Binding-site contacts:
Ligand atom C4 contacts residue PRO277 of chain 1.D at 4.2 Å (hydrophobic).
Ligand atom C11 contacts residue LEU221 of chain 1.D at 4.4 Å (hydrophobic).
Ligand atom C4 contacts residue TYR49 of chain 1.D at 4.5 Å (hydrophobic).
Ligand atom O1 contacts residue SER274 of chain 1.D at 3.7 Å.
Ligand atom C10 contacts residue LEU53 of chain 1.D at 4.3 Å (hydrophobic).
Ligand atom C19 contacts residue LEU271 of chain 1.D at 4.4 Å (hydrophobic).
Ligand atom C21 contacts residue PHE203 of chain 1.D at 3.5 Å (hydrophobic).
Ligand atom C1 contacts residue LEU53 of chain 1.D at 4.2 Å (hydrophobic).
Ligand atom C2 contacts residue LEU271 of chain 1.D at 4.4 Å (hydrophobic).
Ligand atom C9 contacts residue LEU53 of chain 1.D at 3.7 Å (hydrophobic).
Ligand atom C26 contacts residue PHE199 of chain 1.D at 4.2 Å (hydrophobic).
Ligand atom C14 contacts residue LEU53 of chain 1.D at 4.2 Å (hydrophobic).
Ligand atom O1 contacts residue PHE280 of chain 1.D at 3.7 Å.
Ligand atom C6 contacts residue TYR49 of chain 1.D at 4.5 Å (hydrophobic).
Ligand atom C19 contacts residue LEU313 of chain 1.D at 4.3 Å (hydrophobic).
Ligand atom C8 contacts residue LEU53 of chain 1.D at 4.2 Å (hydrophobic).
Ligand atom C6 contacts residue LEU53 of chain 1.D at 4.1 Å (hydrophobic).
Ligand atom C12 contacts residue LEU53 of chain 1.D at 3.7 Å (hydrophobic).
Ligand atom O1 contacts residue GLY275 of chain 1.D at 4.3 Å.
Ligand atom C5 contacts residue LEU53 of chain 1.D at 4.3 Å (hydrophobic).
Ligand atom C2 contacts residue LEU270 of chain 1.D at 4.4 Å (hydrophobic).
Ligand atom C11 contacts residue LEU53 of chain 1.D at 4.0 Å (hydrophobic).
Ligand atom C16 contacts residue ILE57 of chain 1.D at 3.7 Å (hydrophobic).
Ligand atom C3 contacts residue TYR49 of chain 1.D at 4.1 Å (hydrophobic).
Ligand atom C17 contacts residue ILE57 of chain 1.D at 4.5 Å (hydrophobic).
Ligand atom C7 contacts residue LEU53 of chain 1.D at 3.8 Å (hydrophobic).
Ligand atom C4 contacts residue LEU313 of chain 1.D at 4.1 Å (hydrophobic).
Ligand atom C12 contacts residue LEU221 of chain 1.D at 4.5 Å (hydrophobic).

A protein and the small-molecule ligand that binds it are described below.
Small molecule (SMILES): CC(C)CCC[C@@H](C)[C@H]1CC[C@H]2[C@@H]3CC=C4C[C@@H](O)CC[C@]4(C)[C@H]3CC[C@]12C

Sequence of chain 1.D:
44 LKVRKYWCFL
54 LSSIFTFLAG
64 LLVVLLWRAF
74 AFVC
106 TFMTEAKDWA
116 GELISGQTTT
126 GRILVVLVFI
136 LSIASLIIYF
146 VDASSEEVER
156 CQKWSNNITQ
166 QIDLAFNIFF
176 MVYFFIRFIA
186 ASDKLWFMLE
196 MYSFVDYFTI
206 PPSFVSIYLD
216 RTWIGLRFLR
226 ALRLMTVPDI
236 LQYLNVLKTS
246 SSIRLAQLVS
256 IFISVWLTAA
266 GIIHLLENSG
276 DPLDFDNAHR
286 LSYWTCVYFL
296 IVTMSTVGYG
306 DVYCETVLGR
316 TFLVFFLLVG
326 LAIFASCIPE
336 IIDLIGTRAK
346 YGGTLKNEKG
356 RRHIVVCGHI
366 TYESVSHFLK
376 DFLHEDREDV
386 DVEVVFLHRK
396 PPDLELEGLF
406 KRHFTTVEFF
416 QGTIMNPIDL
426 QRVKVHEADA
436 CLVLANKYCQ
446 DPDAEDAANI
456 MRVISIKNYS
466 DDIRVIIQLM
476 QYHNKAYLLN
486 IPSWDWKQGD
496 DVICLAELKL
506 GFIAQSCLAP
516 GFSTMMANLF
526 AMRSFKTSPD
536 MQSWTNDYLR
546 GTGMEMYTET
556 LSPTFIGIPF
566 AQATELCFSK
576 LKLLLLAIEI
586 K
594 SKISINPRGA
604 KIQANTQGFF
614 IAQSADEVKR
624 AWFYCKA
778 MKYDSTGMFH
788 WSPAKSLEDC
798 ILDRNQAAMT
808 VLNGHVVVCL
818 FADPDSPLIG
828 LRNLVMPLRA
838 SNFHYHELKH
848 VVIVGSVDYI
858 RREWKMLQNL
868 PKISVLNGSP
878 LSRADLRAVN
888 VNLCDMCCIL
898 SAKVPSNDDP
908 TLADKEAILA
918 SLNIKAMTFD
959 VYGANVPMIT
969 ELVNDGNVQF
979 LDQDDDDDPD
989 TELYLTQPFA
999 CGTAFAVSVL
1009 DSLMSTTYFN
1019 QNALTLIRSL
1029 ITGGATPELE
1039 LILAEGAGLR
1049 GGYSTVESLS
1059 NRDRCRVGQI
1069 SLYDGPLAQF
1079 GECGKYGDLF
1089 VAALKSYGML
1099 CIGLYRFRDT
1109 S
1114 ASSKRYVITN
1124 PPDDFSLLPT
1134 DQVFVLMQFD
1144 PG